Binding-site contacts:
Ligand atom O5 contacts residue ASN414 of chain 1.E at 2.5 Å (h-bond).
Ligand atom C7 contacts residue ASN230 of chain 1.E at 4.3 Å.
Ligand atom O7 contacts residue NAG1 of chain 1.Y at 3.9 Å.
Ligand atom C8 contacts residue ASN414 of chain 1.E at 3.8 Å.
Ligand atom O7 contacts residue ASN414 of chain 1.E at 3.3 Å (h-bond).
Ligand atom N2 contacts residue ASN414 of chain 1.E at 3.0 Å (h-bond).
Ligand atom C8 contacts residue SER413 of chain 1.E at 3.6 Å.
Ligand atom C7 contacts residue ASN414 of chain 1.E at 3.3 Å.
Ligand atom O7 contacts residue ASN230 of chain 1.E at 3.7 Å.
Ligand atom O5 contacts residue PRO259 of chain 1.E at 4.2 Å.
Ligand atom C4 contacts residue ASN414 of chain 1.E at 4.4 Å.
Ligand atom C3 contacts residue ASN414 of chain 1.E at 3.9 Å.
Ligand atom C8 contacts residue NAG1 of chain 1.Y at 3.8 Å.
Ligand atom C1 contacts residue ASN414 of chain 1.E at 1.5 Å.
Ligand atom O6 contacts residue PRO259 of chain 1.E at 4.3 Å.
Ligand atom C7 contacts residue SER413 of chain 1.E at 4.5 Å.
Ligand atom C8 contacts residue ASN230 of chain 1.E at 4.2 Å.
Ligand atom C2 contacts residue ASN414 of chain 1.E at 2.5 Å.
Ligand atom C7 contacts residue NAG1 of chain 1.Y at 4.3 Å.
Ligand atom C5 contacts residue ASN414 of chain 1.E at 3.8 Å.
Ligand atom C8 contacts residue VAL412 of chain 1.E at 4.1 Å (hydrophobic).

Sequence of chain 1.E:
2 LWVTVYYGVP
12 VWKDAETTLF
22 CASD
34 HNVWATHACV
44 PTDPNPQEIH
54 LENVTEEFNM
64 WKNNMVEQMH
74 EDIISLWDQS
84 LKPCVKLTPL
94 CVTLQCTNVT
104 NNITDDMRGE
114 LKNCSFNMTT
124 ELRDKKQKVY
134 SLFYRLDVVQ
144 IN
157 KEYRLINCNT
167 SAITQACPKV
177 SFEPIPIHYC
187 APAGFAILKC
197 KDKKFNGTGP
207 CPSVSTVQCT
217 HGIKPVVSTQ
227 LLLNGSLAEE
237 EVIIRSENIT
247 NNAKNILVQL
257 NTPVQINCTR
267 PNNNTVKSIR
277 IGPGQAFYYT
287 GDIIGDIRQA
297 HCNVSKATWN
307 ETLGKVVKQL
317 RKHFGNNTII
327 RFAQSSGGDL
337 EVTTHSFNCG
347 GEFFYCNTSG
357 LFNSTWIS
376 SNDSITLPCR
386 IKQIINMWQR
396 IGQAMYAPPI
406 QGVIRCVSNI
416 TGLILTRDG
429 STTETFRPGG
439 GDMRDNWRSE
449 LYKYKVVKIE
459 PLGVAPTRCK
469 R

This protein binds this small molecule.
Small molecule (SMILES): CC(=O)N[C@@H]1[C@@H](O)[C@H](O)[C@@H](CO)O[C@H]1O